Binding-site contacts:
Ligand atom OP1 contacts residue NA1 of chain 1.I at 2.4 Å (h-bond).
Ligand atom O3' contacts residue THR261 of chain 1.A at 3.6 Å (h-bond).
Ligand atom P contacts residue GLY104 of chain 1.A at 3.5 Å.
Ligand atom OP1 contacts residue GLY102 of chain 1.A at 2.8 Å (h-bond).
Ligand atom C5' contacts residue GLY102 of chain 1.A at 3.6 Å.
Ligand atom OP1 contacts residue ASP186 of chain 1.A at 3.0 Å (salt-bridge).
Ligand atom C5' contacts residue GLY104 of chain 1.A at 3.5 Å.
Ligand atom O3' contacts residue GLY262 of chain 1.A at 3.3 Å.
Ligand atom O2 contacts residue TYR259 of chain 1.A at 2.9 Å (h-bond).
Ligand atom OP1 contacts residue ASP188 of chain 1.A at 3.1 Å (salt-bridge).
Ligand atom C2' contacts residue GLY262 of chain 1.A at 3.5 Å.
Ligand atom C2 contacts residue TYR259 of chain 1.A at 3.4 Å (hydrophobic).
Ligand atom OP1 contacts residue MN1 of chain 1.E at 2.1 Å.
Ligand atom O5' contacts residue GLY104 of chain 1.A at 3.4 Å (h-bond).
Ligand atom OP1 contacts residue ALA103 of chain 1.A at 3.4 Å (h-bond).
Ligand atom P contacts residue NA1 of chain 1.G at 3.4 Å.
Ligand atom O3' contacts residue TRP101 of chain 1.A at 3.2 Å.
Ligand atom OP2 contacts residue GLY104 of chain 1.A at 3.6 Å.
Ligand atom O3' contacts residue NA1 of chain 1.I at 3.0 Å (h-bond).
Ligand atom C1' contacts residue ASN267 of chain 1.A at 3.2 Å.
Ligand atom OP1 contacts residue ARG242 of chain 1.A at 2.8 Å (salt-bridge).
Ligand atom OP1 contacts residue GLY104 of chain 1.A at 2.8 Å (h-bond).
Ligand atom OP1 contacts residue PO41 of chain 1.J at 3.3 Å (h-bond).
Ligand atom O4' contacts residue TYR259 of chain 1.A at 3.6 Å.
Ligand atom OP1 contacts residue ILE100 of chain 1.A at 3.5 Å (h-bond).
Ligand atom N1 contacts residue TYR259 of chain 1.A at 3.6 Å (h-bond).
Ligand atom OP1 contacts residue THR107 of chain 1.A at 2.6 Å (h-bond).
Ligand atom P contacts residue NA1 of chain 1.I at 3.2 Å.
Ligand atom O5' contacts residue PO41 of chain 1.J at 3.6 Å (h-bond).
Ligand atom OP2 contacts residue THR105 of chain 1.A at 3.4 Å (h-bond).
Ligand atom C1' contacts residue TYR259 of chain 1.A at 3.5 Å (hydrophobic).
Ligand atom C2' contacts residue ASN267 of chain 1.A at 3.2 Å.
Ligand atom O2 contacts residue ASN267 of chain 1.A at 2.9 Å (h-bond).
Ligand atom P contacts residue MN1 of chain 1.E at 3.4 Å.
Ligand atom O3' contacts residue GLY102 of chain 1.A at 3.4 Å.
Ligand atom C2' contacts residue TYR259 of chain 1.A at 3.5 Å (hydrophobic).
Ligand atom OP1 contacts residue TRP101 of chain 1.A at 3.0 Å (h-bond).
Ligand atom OP2 contacts residue LYS106 of chain 1.A at 2.9 Å (salt-bridge).
Ligand atom OP1 contacts residue LYS106 of chain 1.A at 3.6 Å (salt-bridge).
Ligand atom OP1 contacts residue NA1 of chain 1.G at 2.3 Å (h-bond).

A small-molecule ligand and the protein it binds are described below.
Small molecule (SMILES): Cc1cn([C@H]2C[C@H](O[P](=O)(O)OC[C@H]3O[C@@H](n4cnc5c(N)ncnc54)C[C@@H]3O[P](=O)(O)OC[C@H]3O[C@@H](n4ccc(N)nc4=O)C[C@@H]3O[P](=O)(O)OC[C@H]3O[C@@H](n4ccc(N)nc4=O)C[C@@H]3O)[C@@H](CO[P](=O)(O)O[C@H]3C[C@H](n4cnc5c(=O)nc(N)[nH]c54)O[C@@H]3CO[P](=O)(O)O[C@H]3C[C@H](n4cnc5c(N)ncnc54)O[C@@H]3CO[P](=O)(O)O[C@H]3C[C@H](n4ccc(N)nc4=O)O[C@@H]3CO)O2)c(=O)[nH]c1=O

Sequence of chain 1.A:
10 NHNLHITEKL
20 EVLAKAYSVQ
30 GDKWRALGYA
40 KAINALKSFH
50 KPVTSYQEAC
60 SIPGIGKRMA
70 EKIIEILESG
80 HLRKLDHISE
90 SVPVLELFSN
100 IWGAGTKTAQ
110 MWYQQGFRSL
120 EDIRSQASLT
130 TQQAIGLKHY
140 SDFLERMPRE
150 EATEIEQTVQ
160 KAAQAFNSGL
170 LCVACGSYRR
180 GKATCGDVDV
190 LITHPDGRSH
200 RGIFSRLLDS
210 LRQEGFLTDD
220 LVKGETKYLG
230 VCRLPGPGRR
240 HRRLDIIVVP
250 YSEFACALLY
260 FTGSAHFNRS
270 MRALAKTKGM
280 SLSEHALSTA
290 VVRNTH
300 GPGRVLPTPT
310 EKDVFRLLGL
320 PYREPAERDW